The small molecule below binds the protein below.
Small molecule (SMILES): CC(=O)N[C@H]1[C@H]([C@H](O)[C@H](O)CO)O[C@@](OC[C@H]2O[C@@H](O[C@H]3[C@H](O)[C@@H](NC(C)=O)CO[C@@H]3CO)[C@H](O)[C@@H](O)[C@H]2O)(C(=O)O)C[C@@H]1O

Binding-site contacts:
Ligand atom C9 contacts residue HIS180 of chain 1.K at 3.5 Å.
Ligand atom C10 contacts residue LEU191 of chain 1.K at 4.0 Å (hydrophobic).
Ligand atom C10 contacts residue LYS130 of chain 1.K at 3.9 Å.
Ligand atom O7 contacts residue ASP187 of chain 1.K at 4.1 Å.
Ligand atom O10 contacts residue TRP150 of chain 1.K at 3.6 Å.
Ligand atom C1 contacts residue THR133 of chain 1.K at 4.0 Å.
Ligand atom O4 contacts residue VAL132 of chain 1.K at 4.0 Å.
Ligand atom O8 contacts residue GLN223 of chain 1.K at 2.9 Å (h-bond).
Ligand atom N5 contacts residue TRP150 of chain 1.K at 3.8 Å.
Ligand atom O1A contacts residue THR133 of chain 1.K at 2.9 Å (h-bond).
Ligand atom O9 contacts residue SER183 of chain 1.K at 3.8 Å.
Ligand atom O1A contacts residue GLN223 of chain 1.K at 3.3 Å (h-bond).
Ligand atom C1 contacts residue ALA134 of chain 1.K at 4.1 Å (hydrophobic).
Ligand atom C9 contacts residue LEU191 of chain 1.K at 4.0 Å (hydrophobic).
Ligand atom O3 contacts residue LYS219 of chain 1.K at 3.8 Å.
Ligand atom N5 contacts residue VAL132 of chain 1.K at 3.1 Å (h-bond).
Ligand atom C4 contacts residue VAL132 of chain 1.K at 4.0 Å (hydrophobic).
Ligand atom C1 contacts residue GLN223 of chain 1.K at 4.0 Å.
Ligand atom O10 contacts residue GLY131 of chain 1.K at 4.0 Å.
Ligand atom O1B contacts residue ALA134 of chain 1.K at 3.6 Å (h-bond).
Ligand atom C9 contacts residue TYR91 of chain 1.K at 3.7 Å (hydrophobic).
Ligand atom C11 contacts residue LEU191 of chain 1.K at 3.5 Å (hydrophobic).
Ligand atom O9 contacts residue HIS180 of chain 1.K at 4.0 Å.
Ligand atom O9 contacts residue PRO182 of chain 1.K at 4.1 Å.
Ligand atom O9 contacts residue ASP187 of chain 1.K at 4.1 Å.
Ligand atom O8 contacts residue TYR91 of chain 1.K at 3.0 Å (h-bond).
Ligand atom O10 contacts residue VAL132 of chain 1.K at 3.4 Å (h-bond).
Ligand atom C10 contacts residue TRP150 of chain 1.K at 4.0 Å (hydrophobic).
Ligand atom O1A contacts residue ALA134 of chain 1.K at 3.8 Å.
Ligand atom C5 contacts residue VAL132 of chain 1.K at 4.2 Å (hydrophobic).
Ligand atom C7 contacts residue TRP150 of chain 1.K at 3.9 Å (hydrophobic).
Ligand atom O10 contacts residue LYS130 of chain 1.K at 3.2 Å (salt-bridge).
Ligand atom O4 contacts residue ASP222 of chain 1.K at 3.6 Å.
Ligand atom C10 contacts residue VAL132 of chain 1.K at 3.6 Å (hydrophobic).
Ligand atom O4 contacts residue LYS219 of chain 1.K at 3.6 Å.
Ligand atom C8 contacts residue TYR91 of chain 1.K at 3.9 Å (hydrophobic).
Ligand atom O9 contacts residue TYR91 of chain 1.K at 3.9 Å.
Ligand atom O4 contacts residue LYS142 of chain 1.K at 3.3 Å (salt-bridge).
Ligand atom O7 contacts residue LEU191 of chain 1.K at 4.0 Å.
Ligand atom O10 contacts residue LEU191 of chain 1.K at 4.0 Å.

Sequence of chain 1.K:
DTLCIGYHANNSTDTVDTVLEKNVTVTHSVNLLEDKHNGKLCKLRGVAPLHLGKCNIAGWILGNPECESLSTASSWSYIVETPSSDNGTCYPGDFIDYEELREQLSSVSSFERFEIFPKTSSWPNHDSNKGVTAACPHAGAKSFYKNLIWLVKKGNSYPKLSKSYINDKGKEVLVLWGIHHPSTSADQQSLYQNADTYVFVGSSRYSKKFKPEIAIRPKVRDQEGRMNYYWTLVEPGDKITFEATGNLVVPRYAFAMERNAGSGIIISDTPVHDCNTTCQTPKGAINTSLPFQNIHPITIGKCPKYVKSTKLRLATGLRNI